A protein and the small-molecule ligand that binds it are described below.
Small molecule (SMILES): N#Cc1cccc(CN2CCc3ncn(Cc4ccc(Cl)cc4)c(=O)c3C2)c1

Binding-site contacts:
Ligand atom C20 contacts residue GLU26 of chain 2.F at 3.7 Å.
Ligand atom C02 contacts residue ILE44 of chain 2.E at 3.8 Å (hydrophobic).
Ligand atom C23 contacts residue SER52 of chain 2.E at 3.2 Å.
Ligand atom CL21 contacts residue LEU23 of chain 2.F at 3.4 Å.
Ligand atom O25 contacts residue LEU48 of chain 2.E at 3.6 Å.
Ligand atom CL21 contacts residue PHE49 of chain 2.E at 3.8 Å.
Ligand atom C02 contacts residue TYR62 of chain 2.F at 3.8 Å (hydrophobic).
Ligand atom C19 contacts residue LEU48 of chain 2.E at 3.7 Å (hydrophobic).
Ligand atom C10 contacts residue TYR62 of chain 2.F at 3.6 Å (hydrophobic).
Ligand atom C08 contacts residue TYR62 of chain 2.F at 3.8 Å (hydrophobic).
Ligand atom C05 contacts residue LEU114 of chain 2.F at 3.5 Å (hydrophobic).
Ligand atom C19 contacts residue LEU23 of chain 2.F at 3.5 Å (hydrophobic).
Ligand atom C22 contacts residue SER52 of chain 2.E at 3.6 Å.
Ligand atom C22 contacts residue ARG22 of chain 2.F at 3.4 Å.
Ligand atom C06 contacts residue TYR82 of chain 2.E at 3.3 Å (hydrophobic).
Ligand atom C17 contacts residue SER52 of chain 2.E at 3.8 Å.
Ligand atom C12 contacts residue TYR62 of chain 2.F at 3.5 Å (hydrophobic).
Ligand atom C14 contacts residue GLU26 of chain 2.F at 3.2 Å.
Ligand atom C11 contacts residue TYR62 of chain 2.F at 3.5 Å (hydrophobic).
Ligand atom N09 contacts residue TYR62 of chain 2.F at 2.9 Å (h-bond).
Ligand atom N01 contacts residue ILE44 of chain 2.E at 3.6 Å.
Ligand atom N13 contacts residue ILE28 of chain 2.F at 3.8 Å.
Ligand atom C10 contacts residue TRP90 of chain 2.F at 3.5 Å (hydrophobic).
Ligand atom C28 contacts residue TYR62 of chain 2.F at 3.3 Å (hydrophobic).
Ligand atom C23 contacts residue GLU26 of chain 2.F at 3.0 Å.
Ligand atom N01 contacts residue TYR62 of chain 2.F at 3.5 Å.
Ligand atom N01 contacts residue VAL92 of chain 2.F at 3.3 Å.
Ligand atom C05 contacts residue TYR82 of chain 2.E at 3.5 Å (hydrophobic).
Ligand atom C08 contacts residue TRP90 of chain 2.F at 3.8 Å (hydrophobic).
Ligand atom C17 contacts residue GLU26 of chain 2.F at 3.2 Å.
Ligand atom CL21 contacts residue ARG22 of chain 2.F at 3.8 Å.
Ligand atom C04 contacts residue LEU114 of chain 2.F at 3.3 Å (hydrophobic).
Ligand atom C11 contacts residue HIS60 of chain 2.F at 3.4 Å.
Ligand atom C16 contacts residue GLU26 of chain 2.F at 3.4 Å.
Ligand atom C27 contacts residue TYR62 of chain 2.F at 3.1 Å (hydrophobic).
Ligand atom C04 contacts residue THR79 of chain 2.E at 3.7 Å.
Ligand atom C02 contacts residue VAL92 of chain 2.F at 3.4 Å (hydrophobic).
Ligand atom C26 contacts residue TYR62 of chain 2.F at 3.4 Å (hydrophobic).
Ligand atom C22 contacts residue GLU26 of chain 2.F at 3.3 Å.
Ligand atom N15 contacts residue GLU26 of chain 2.F at 3.7 Å.

Sequence of chain 2.F:
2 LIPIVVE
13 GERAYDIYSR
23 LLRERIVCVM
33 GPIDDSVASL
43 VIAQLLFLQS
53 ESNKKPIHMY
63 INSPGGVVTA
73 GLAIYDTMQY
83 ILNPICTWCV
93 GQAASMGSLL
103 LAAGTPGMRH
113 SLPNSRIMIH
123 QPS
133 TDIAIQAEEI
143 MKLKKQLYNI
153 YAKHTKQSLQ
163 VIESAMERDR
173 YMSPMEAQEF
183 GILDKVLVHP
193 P

Sequence of chain 2.E:
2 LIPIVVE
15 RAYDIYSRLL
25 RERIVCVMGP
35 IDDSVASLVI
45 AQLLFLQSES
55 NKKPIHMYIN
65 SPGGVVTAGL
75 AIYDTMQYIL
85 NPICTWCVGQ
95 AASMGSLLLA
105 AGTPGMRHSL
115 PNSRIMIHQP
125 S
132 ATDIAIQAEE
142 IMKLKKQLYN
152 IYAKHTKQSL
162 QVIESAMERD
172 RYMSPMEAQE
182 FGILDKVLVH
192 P